Sequence of chain 1.E:
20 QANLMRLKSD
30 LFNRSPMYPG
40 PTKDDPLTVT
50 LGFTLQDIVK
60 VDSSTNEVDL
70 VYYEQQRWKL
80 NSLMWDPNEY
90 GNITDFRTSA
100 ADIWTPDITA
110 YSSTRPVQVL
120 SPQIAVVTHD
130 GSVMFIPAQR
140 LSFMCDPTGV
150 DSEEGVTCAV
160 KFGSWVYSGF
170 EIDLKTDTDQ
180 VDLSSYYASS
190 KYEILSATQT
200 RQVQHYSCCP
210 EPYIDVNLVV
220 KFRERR

Binding-site contacts:
Ligand atom C1 contacts residue ASN91 of chain 1.A at 1.4 Å.
Ligand atom C8 contacts residue ASN91 of chain 1.A at 4.4 Å.
Ligand atom C8 contacts residue ASP43 of chain 1.E at 4.3 Å.
Ligand atom O7 contacts residue ASN91 of chain 1.A at 3.9 Å.
Ligand atom C5 contacts residue ASN91 of chain 1.A at 3.8 Å.
Ligand atom C8 contacts residue GLY90 of chain 1.A at 3.9 Å.
Ligand atom C7 contacts residue ASN91 of chain 1.A at 3.5 Å.
Ligand atom O5 contacts residue ASN87 of chain 1.A at 4.3 Å.
Ligand atom C3 contacts residue ASN91 of chain 1.A at 3.7 Å.
Ligand atom C2 contacts residue ASN91 of chain 1.A at 2.4 Å.
Ligand atom O5 contacts residue ASN91 of chain 1.A at 2.5 Å (h-bond).
Ligand atom N2 contacts residue ASN91 of chain 1.A at 2.7 Å (h-bond).
Ligand atom O7 contacts residue GLY90 of chain 1.A at 4.3 Å.
Ligand atom C4 contacts residue ASN91 of chain 1.A at 4.3 Å.
Ligand atom C7 contacts residue GLY90 of chain 1.A at 4.3 Å.

Sequence of chain 1.A:
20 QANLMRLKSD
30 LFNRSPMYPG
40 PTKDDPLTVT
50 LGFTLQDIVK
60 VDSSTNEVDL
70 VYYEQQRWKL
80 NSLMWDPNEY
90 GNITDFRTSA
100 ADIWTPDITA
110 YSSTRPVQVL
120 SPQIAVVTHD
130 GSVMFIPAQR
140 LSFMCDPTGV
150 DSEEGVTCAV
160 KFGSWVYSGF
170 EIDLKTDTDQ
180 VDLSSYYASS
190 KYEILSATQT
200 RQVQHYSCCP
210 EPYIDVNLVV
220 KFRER

A protein and the small-molecule ligand that binds it are described below.
Small molecule (SMILES): CC(=O)N[C@@H]1[C@@H](O)[C@H](O)[C@@H](CO)O[C@H]1O